Sequence of chain 2.A:
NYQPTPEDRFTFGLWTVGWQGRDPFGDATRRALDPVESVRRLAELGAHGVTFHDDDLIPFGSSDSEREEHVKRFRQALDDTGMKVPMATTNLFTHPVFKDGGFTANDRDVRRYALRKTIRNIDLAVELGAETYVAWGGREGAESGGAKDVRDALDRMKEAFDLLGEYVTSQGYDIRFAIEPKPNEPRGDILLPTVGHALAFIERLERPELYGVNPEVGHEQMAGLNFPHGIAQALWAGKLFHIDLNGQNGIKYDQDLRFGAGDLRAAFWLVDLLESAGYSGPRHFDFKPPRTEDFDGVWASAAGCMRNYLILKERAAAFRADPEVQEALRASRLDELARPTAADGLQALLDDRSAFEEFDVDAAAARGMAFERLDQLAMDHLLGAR

Binding-site contacts:
Ligand atom O6 contacts residue VAL135 of chain 2.A at 3.4 Å.
Ligand atom O1 contacts residue HIS54 of chain 2.A at 3.2 Å.
Ligand atom O3 contacts residue MG1 of chain 2.C at 2.4 Å.
Ligand atom C3 contacts residue ASP287 of chain 2.A at 2.9 Å.
Ligand atom O4 contacts residue ASP287 of chain 2.A at 2.7 Å (salt-bridge).
Ligand atom C3 contacts residue GLU181 of chain 2.A at 3.6 Å.
Ligand atom C4 contacts residue MG1 of chain 2.C at 3.1 Å.
Ligand atom O1 contacts residue PHE94 of chain 2.A at 4.0 Å.
Ligand atom O4 contacts residue GLU181 of chain 2.A at 2.5 Å (salt-bridge).
Ligand atom O4 contacts residue TRP16 of chain 2.A at 4.2 Å.
Ligand atom O3 contacts residue HIS220 of chain 2.A at 3.5 Å.
Ligand atom O6 contacts residue TRP137 of chain 2.A at 3.3 Å.
Ligand atom C5 contacts residue TRP16 of chain 2.A at 3.9 Å (hydrophobic).
Ligand atom C4 contacts residue GLU181 of chain 2.A at 3.1 Å.
Ligand atom O5 contacts residue TRP137 of chain 2.A at 3.6 Å.
Ligand atom O2 contacts residue TRP137 of chain 2.A at 3.7 Å.
Ligand atom C6 contacts residue HIS54 of chain 2.A at 3.4 Å.
Ligand atom O4 contacts residue MG1 of chain 2.C at 2.2 Å.
Ligand atom C3 contacts residue MG1 of chain 2.C at 3.0 Å.
Ligand atom C6 contacts residue GLU181 of chain 2.A at 3.8 Å.
Ligand atom C5 contacts residue HIS54 of chain 2.A at 3.3 Å.
Ligand atom C1 contacts residue TRP137 of chain 2.A at 3.4 Å (hydrophobic).
Ligand atom O5 contacts residue PHE94 of chain 2.A at 3.9 Å.
Ligand atom C4 contacts residue ASP287 of chain 2.A at 3.4 Å.
Ligand atom C1 contacts residue PHE94 of chain 2.A at 3.6 Å (hydrophobic).
Ligand atom O3 contacts residue ASP287 of chain 2.A at 2.8 Å (salt-bridge).
Ligand atom O2 contacts residue PHE26 of chain 4.A at 3.4 Å.
Ligand atom O5 contacts residue HIS54 of chain 2.A at 2.8 Å (h-bond).
Ligand atom O3 contacts residue GLU217 of chain 2.A at 3.2 Å (salt-bridge).
Ligand atom O6 contacts residue HIS54 of chain 2.A at 4.2 Å.
Ligand atom O6 contacts residue THR90 of chain 2.A at 3.5 Å (h-bond).
Ligand atom C6 contacts residue TRP16 of chain 2.A at 4.1 Å (hydrophobic).
Ligand atom C2 contacts residue TRP137 of chain 2.A at 3.3 Å (hydrophobic).
Ligand atom C1 contacts residue HIS54 of chain 2.A at 3.4 Å.
Ligand atom O6 contacts residue GLU181 of chain 2.A at 3.3 Å (salt-bridge).
Ligand atom C5 contacts residue GLU181 of chain 2.A at 4.1 Å.
Ligand atom O4 contacts residue ASP245 of chain 2.A at 3.0 Å (salt-bridge).
Ligand atom O1 contacts residue TRP16 of chain 2.A at 3.6 Å (h-bond).
Ligand atom O3 contacts residue GLU181 of chain 2.A at 2.8 Å (salt-bridge).
Ligand atom C6 contacts residue THR90 of chain 2.A at 3.5 Å.

This protein binds this small molecule.
Small molecule (SMILES): OC[C@H]1O[C@H](O)[C@H](O)[C@@H](O)[C@@H]1O

Sequence of chain 4.A:
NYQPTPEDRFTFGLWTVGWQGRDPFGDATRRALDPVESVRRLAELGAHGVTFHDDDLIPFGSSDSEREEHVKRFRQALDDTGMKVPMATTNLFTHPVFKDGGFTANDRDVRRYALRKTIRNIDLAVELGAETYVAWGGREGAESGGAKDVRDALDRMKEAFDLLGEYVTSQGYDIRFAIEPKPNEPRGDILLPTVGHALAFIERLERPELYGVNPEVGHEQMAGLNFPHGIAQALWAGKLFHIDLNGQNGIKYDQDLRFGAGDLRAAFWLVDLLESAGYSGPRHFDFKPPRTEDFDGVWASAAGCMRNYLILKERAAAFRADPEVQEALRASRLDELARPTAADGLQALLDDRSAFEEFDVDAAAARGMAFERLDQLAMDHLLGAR